Sequence of chain 19.F:
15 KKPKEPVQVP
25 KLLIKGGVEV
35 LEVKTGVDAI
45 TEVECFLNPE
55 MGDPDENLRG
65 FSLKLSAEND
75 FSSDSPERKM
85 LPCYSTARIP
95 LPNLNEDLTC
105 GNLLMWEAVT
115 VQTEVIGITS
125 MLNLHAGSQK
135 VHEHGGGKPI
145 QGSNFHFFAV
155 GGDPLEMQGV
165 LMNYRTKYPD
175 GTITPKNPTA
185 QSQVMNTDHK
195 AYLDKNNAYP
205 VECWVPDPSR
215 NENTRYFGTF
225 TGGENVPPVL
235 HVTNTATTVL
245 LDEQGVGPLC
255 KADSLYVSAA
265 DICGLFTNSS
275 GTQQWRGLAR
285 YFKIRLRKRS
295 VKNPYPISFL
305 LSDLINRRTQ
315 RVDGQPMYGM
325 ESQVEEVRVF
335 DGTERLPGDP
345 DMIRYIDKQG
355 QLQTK

Sequence of chain 18.F:
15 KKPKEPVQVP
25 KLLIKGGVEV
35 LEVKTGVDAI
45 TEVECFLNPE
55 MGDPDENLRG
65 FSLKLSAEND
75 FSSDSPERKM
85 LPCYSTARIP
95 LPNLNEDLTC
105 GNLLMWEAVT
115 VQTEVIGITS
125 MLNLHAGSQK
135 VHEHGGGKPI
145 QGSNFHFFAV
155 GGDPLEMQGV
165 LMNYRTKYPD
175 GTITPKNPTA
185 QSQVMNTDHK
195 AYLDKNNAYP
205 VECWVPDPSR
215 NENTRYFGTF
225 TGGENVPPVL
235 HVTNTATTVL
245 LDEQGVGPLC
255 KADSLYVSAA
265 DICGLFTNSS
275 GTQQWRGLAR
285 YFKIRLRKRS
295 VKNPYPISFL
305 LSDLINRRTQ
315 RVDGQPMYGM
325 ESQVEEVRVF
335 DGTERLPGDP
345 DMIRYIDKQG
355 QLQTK

Binding-site contacts:
Ligand atom O10 contacts residue PHE75 of chain 18.F at 3.9 Å.
Ligand atom C11 contacts residue LEU62 of chain 19.F at 3.9 Å (hydrophobic).
Ligand atom C10 contacts residue ASN272 of chain 19.F at 3.9 Å.
Ligand atom C10 contacts residue GLN278 of chain 19.F at 4.1 Å.
Ligand atom C6 contacts residue ASN272 of chain 19.F at 3.6 Å.
Ligand atom C8 contacts residue GLN278 of chain 19.F at 3.7 Å.
Ligand atom C9 contacts residue GLN278 of chain 19.F at 3.3 Å.
Ligand atom C11 contacts residue ASN272 of chain 19.F at 3.6 Å.
Ligand atom C9 contacts residue LEU67 of chain 19.F at 3.4 Å (hydrophobic).
Ligand atom O10 contacts residue LEU62 of chain 19.F at 3.2 Å.
Ligand atom O1B contacts residue THR276 of chain 19.F at 2.4 Å (h-bond).
Ligand atom O8 contacts residue GLN278 of chain 19.F at 3.5 Å (h-bond).
Ligand atom C11 contacts residue GLN278 of chain 19.F at 3.5 Å.
Ligand atom C11 contacts residue THR276 of chain 19.F at 3.2 Å.
Ligand atom C11 contacts residue PHE75 of chain 18.F at 3.5 Å (hydrophobic).
Ligand atom O8 contacts residue LYS68 of chain 19.F at 3.1 Å.
Ligand atom C1 contacts residue ASN272 of chain 19.F at 3.9 Å.
Ligand atom O1B contacts residue ASN272 of chain 19.F at 3.4 Å (h-bond).
Ligand atom O4 contacts residue ASP74 of chain 18.F at 4.0 Å.
Ligand atom C8 contacts residue LYS68 of chain 19.F at 3.5 Å.
Ligand atom C7 contacts residue GLN278 of chain 19.F at 3.9 Å.
Ligand atom C6 contacts residue LYS68 of chain 19.F at 4.0 Å.
Ligand atom O9 contacts residue GLN278 of chain 19.F at 4.1 Å.
Ligand atom C11 contacts residue HIS138 of chain 20.F at 3.1 Å.
Ligand atom O8 contacts residue THR276 of chain 19.F at 3.9 Å.
Ligand atom O1A contacts residue SER274 of chain 19.F at 3.8 Å.
Ligand atom O7 contacts residue LEU62 of chain 19.F at 3.9 Å.
Ligand atom O1A contacts residue THR276 of chain 19.F at 3.3 Å (h-bond).
Ligand atom O9 contacts residue LYS68 of chain 19.F at 2.5 Å (salt-bridge).
Ligand atom O1A contacts residue ASN272 of chain 19.F at 4.1 Å.
Ligand atom C9 contacts residue LYS68 of chain 19.F at 3.6 Å.
Ligand atom N5 contacts residue GLN278 of chain 19.F at 3.9 Å.
Ligand atom O9 contacts residue LEU67 of chain 19.F at 2.3 Å.
Ligand atom O8 contacts residue ASN272 of chain 19.F at 3.3 Å (h-bond).
Ligand atom O1B contacts residue LYS68 of chain 19.F at 3.0 Å (salt-bridge).
Ligand atom C11 contacts residue PHE270 of chain 19.F at 3.9 Å (hydrophobic).
Ligand atom C10 contacts residue LEU62 of chain 19.F at 3.6 Å (hydrophobic).
Ligand atom C11 contacts residue PHE65 of chain 19.F at 4.0 Å (hydrophobic).
Ligand atom N5 contacts residue ASN272 of chain 19.F at 3.2 Å (h-bond).
Ligand atom C1 contacts residue THR276 of chain 19.F at 3.1 Å.

A small-molecule ligand and the protein it binds are described below.
Small molecule (SMILES): CC(=O)N[C@H]1[C@H]([C@H](O)[C@H](O)CO)O[C@@](O[C@H](CO)[C@@H](O)[C@@H]2O[C@@H](C(=O)O)C[C@H](O)[C@H]2NC(C)=O)(C(=O)O)C[C@@H]1O

Sequence of chain 20.F:
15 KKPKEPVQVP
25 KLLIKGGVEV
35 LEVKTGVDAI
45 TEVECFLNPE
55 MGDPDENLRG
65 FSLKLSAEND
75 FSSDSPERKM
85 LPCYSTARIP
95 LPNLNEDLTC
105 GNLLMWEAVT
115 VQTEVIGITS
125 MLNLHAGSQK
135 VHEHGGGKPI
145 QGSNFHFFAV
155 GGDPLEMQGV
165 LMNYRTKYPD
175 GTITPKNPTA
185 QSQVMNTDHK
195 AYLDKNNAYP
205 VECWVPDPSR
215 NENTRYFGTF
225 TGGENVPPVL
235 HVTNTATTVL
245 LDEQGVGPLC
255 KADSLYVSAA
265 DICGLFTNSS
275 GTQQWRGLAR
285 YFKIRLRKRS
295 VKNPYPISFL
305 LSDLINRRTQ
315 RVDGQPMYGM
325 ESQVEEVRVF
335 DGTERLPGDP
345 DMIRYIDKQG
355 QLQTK